Sequence of chain 1.C:
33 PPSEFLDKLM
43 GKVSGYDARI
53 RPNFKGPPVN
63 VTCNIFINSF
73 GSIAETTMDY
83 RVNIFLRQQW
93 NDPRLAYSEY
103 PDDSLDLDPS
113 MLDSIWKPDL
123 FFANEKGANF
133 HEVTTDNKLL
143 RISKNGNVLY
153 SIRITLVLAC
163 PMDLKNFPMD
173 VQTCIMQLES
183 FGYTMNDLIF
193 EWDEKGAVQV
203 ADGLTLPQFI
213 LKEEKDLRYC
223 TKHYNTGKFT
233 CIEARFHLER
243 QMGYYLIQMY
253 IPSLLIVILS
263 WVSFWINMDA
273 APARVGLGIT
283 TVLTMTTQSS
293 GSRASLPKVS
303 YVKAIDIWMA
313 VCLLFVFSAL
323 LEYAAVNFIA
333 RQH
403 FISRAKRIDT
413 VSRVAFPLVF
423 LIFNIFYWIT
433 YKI

This small molecule binds to this protein.
Small molecule (SMILES): CC(=O)N[C@@H]1[C@@H](O)[C@H](O)[C@@H](CO)O[C@H]1O

Binding-site contacts:
Ligand atom O6 contacts residue PRO59 of chain 1.C at 3.6 Å.
Ligand atom N2 contacts residue ASN62 of chain 1.C at 3.0 Å (h-bond).
Ligand atom C1 contacts residue ASN62 of chain 1.C at 1.4 Å.
Ligand atom C3 contacts residue ASN62 of chain 1.C at 3.8 Å.
Ligand atom O5 contacts residue ASN62 of chain 1.C at 2.4 Å (h-bond).
Ligand atom C5 contacts residue PRO60 of chain 1.C at 4.1 Å (hydrophobic).
Ligand atom N2 contacts residue GLU193 of chain 1.C at 3.9 Å.
Ligand atom C7 contacts residue ASN62 of chain 1.C at 3.6 Å.
Ligand atom O6 contacts residue PRO60 of chain 1.C at 2.3 Å (h-bond).
Ligand atom C8 contacts residue GLU193 of chain 1.C at 3.7 Å.
Ligand atom C4 contacts residue ASN62 of chain 1.C at 4.3 Å.
Ligand atom O6 contacts residue ASN62 of chain 1.C at 4.3 Å.
Ligand atom C6 contacts residue PRO59 of chain 1.C at 3.6 Å (hydrophobic).
Ligand atom O7 contacts residue ASN62 of chain 1.C at 3.8 Å.
Ligand atom C6 contacts residue PRO60 of chain 1.C at 3.5 Å (hydrophobic).
Ligand atom O6 contacts residue VAL61 of chain 1.C at 4.4 Å.
Ligand atom C7 contacts residue GLU193 of chain 1.C at 4.3 Å.
Ligand atom C2 contacts residue ASN62 of chain 1.C at 2.5 Å.
Ligand atom C5 contacts residue ASN62 of chain 1.C at 3.7 Å.
Ligand atom O5 contacts residue PRO60 of chain 1.C at 3.5 Å (h-bond).